A small-molecule ligand and the protein it binds are described below.
Small molecule (SMILES): COC(=O)c1cccc(NS(C)(=O)=O)c1

Sequence of chain 1.A:
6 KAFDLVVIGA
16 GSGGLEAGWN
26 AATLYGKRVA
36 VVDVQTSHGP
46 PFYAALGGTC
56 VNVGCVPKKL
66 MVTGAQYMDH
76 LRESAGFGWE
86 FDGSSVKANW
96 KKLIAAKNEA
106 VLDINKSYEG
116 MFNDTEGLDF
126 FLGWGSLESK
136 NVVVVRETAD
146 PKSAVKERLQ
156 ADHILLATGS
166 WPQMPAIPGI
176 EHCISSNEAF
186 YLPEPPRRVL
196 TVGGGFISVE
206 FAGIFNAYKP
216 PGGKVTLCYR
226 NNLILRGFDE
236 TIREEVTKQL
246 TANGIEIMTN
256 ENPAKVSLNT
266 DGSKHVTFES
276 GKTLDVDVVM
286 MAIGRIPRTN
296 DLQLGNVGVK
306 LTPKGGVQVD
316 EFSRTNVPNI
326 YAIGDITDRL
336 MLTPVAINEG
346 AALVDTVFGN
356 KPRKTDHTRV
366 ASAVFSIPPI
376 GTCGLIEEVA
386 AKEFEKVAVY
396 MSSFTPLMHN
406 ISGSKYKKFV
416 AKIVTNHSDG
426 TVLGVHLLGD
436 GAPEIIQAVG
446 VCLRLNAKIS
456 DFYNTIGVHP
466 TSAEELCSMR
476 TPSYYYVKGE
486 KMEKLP

Binding-site contacts:
Ligand atom O2 contacts residue PRO167 of chain 1.A at 4.0 Å.
Ligand atom C1 contacts residue MET169 of chain 1.A at 3.9 Å (hydrophobic).
Ligand atom O2 contacts residue TRP166 of chain 1.A at 3.9 Å.
Ligand atom S contacts residue TRP166 of chain 1.A at 4.0 Å.
Ligand atom C6 contacts residue MET169 of chain 1.A at 3.9 Å (hydrophobic).
Ligand atom C4 contacts residue ILE175 of chain 1.A at 3.4 Å (hydrophobic).
Ligand atom O2 contacts residue MET169 of chain 1.A at 3.9 Å.
Ligand atom C4 contacts residue MET169 of chain 1.A at 3.5 Å (hydrophobic).
Ligand atom C5 contacts residue MET169 of chain 1.A at 3.6 Å (hydrophobic).
Ligand atom C4 contacts residue CYS178 of chain 1.A at 3.1 Å (hydrophobic).
Ligand atom O1 contacts residue ILE175 of chain 1.A at 3.8 Å.
Ligand atom O contacts residue MET169 of chain 1.A at 3.8 Å.
Ligand atom C4 contacts residue GLU176 of chain 1.A at 4.3 Å.
Ligand atom O1 contacts residue MET169 of chain 1.A at 4.3 Å.
Ligand atom O2 contacts residue SER180 of chain 1.A at 3.4 Å (h-bond).
Ligand atom C5 contacts residue CYS178 of chain 1.A at 3.4 Å (hydrophobic).
Ligand atom O3 contacts residue SER180 of chain 1.A at 3.5 Å (h-bond).
Ligand atom C3 contacts residue ILE175 of chain 1.A at 3.4 Å (hydrophobic).
Ligand atom O2 contacts residue GLU183 of chain 1.A at 4.4 Å.
Ligand atom C2 contacts residue MET169 of chain 1.A at 3.7 Å (hydrophobic).
Ligand atom O3 contacts residue TYR48 of chain 1.A at 4.4 Å.
Ligand atom N contacts residue GLU183 of chain 1.A at 2.7 Å (salt-bridge).
Ligand atom C3 contacts residue GLU176 of chain 1.A at 4.2 Å.
Ligand atom C7 contacts residue MET169 of chain 1.A at 3.7 Å (hydrophobic).
Ligand atom C3 contacts residue CYS178 of chain 1.A at 4.4 Å (hydrophobic).
Ligand atom O3 contacts residue TRP166 of chain 1.A at 3.7 Å.
Ligand atom O2 contacts residue ASN182 of chain 1.A at 4.5 Å.
Ligand atom N contacts residue SER180 of chain 1.A at 4.3 Å.
Ligand atom C5 contacts residue GLU183 of chain 1.A at 3.8 Å.
Ligand atom C3 contacts residue MET169 of chain 1.A at 3.7 Å (hydrophobic).
Ligand atom O3 contacts residue GLU183 of chain 1.A at 3.1 Å (salt-bridge).
Ligand atom S contacts residue GLU183 of chain 1.A at 3.5 Å (salt-bridge).
Ligand atom S contacts residue ASN182 of chain 1.A at 4.3 Å.
Ligand atom C8 contacts residue TRP166 of chain 1.A at 3.2 Å (hydrophobic).
Ligand atom C5 contacts residue ILE179 of chain 1.A at 4.4 Å (hydrophobic).
Ligand atom O3 contacts residue ASN182 of chain 1.A at 3.2 Å (h-bond).
Ligand atom C contacts residue MET169 of chain 1.A at 3.9 Å (hydrophobic).
Ligand atom S contacts residue SER180 of chain 1.A at 3.9 Å.
Ligand atom C6 contacts residue GLU183 of chain 1.A at 3.8 Å.